The small molecule below binds the protein below.
Small molecule (SMILES): Cc1cc2c(cc1C1(c3ccc(C(=O)O)cn3)CC1)C(C)(C)CCC2(C)C

Sequence of chain 2.B:
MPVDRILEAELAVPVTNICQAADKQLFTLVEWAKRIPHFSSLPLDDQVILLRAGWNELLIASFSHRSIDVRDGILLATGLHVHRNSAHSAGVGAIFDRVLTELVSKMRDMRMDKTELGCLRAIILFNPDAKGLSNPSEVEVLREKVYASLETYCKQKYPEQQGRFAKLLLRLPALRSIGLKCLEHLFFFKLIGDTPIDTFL

Binding-site contacts:
Ligand atom O20 contacts residue ALA44 of chain 2.B at 3.0 Å.
Ligand atom C16 contacts residue LEU82 of chain 2.B at 3.7 Å (hydrophobic).
Ligand atom C22 contacts residue CYS205 of chain 2.B at 3.7 Å (hydrophobic).
Ligand atom O20 contacts residue LEU99 of chain 2.B at 3.0 Å.
Ligand atom C18 contacts residue ALA44 of chain 2.B at 3.7 Å (hydrophobic).
Ligand atom C4 contacts residue CYS205 of chain 2.B at 3.8 Å (hydrophobic).
Ligand atom C8 contacts residue VAL115 of chain 2.B at 3.9 Å (hydrophobic).
Ligand atom C5 contacts residue ILE41 of chain 2.B at 3.7 Å (hydrophobic).
Ligand atom C21 contacts residue TRP78 of chain 2.B at 3.7 Å (hydrophobic).
Ligand atom C17 contacts residue PHE86 of chain 2.B at 3.7 Å (hydrophobic).
Ligand atom C3 contacts residue CYS205 of chain 2.B at 3.5 Å (hydrophobic).
Ligand atom C27 contacts residue LEU209 of chain 2.B at 3.9 Å (hydrophobic).
Ligand atom N13 contacts residue ILE41 of chain 2.B at 3.4 Å.
Ligand atom O19 contacts residue ARG89 of chain 2.B at 3.0 Å (salt-bridge).
Ligand atom C18 contacts residue ARG89 of chain 2.B at 3.6 Å.
Ligand atom C9 contacts residue ILE118 of chain 2.B at 3.5 Å (hydrophobic).
Ligand atom C21 contacts residue ALA45 of chain 2.B at 3.8 Å (hydrophobic).
Ligand atom O19 contacts residue ALA100 of chain 2.B at 3.1 Å.
Ligand atom C6 contacts residue ILE41 of chain 2.B at 3.9 Å (hydrophobic).
Ligand atom C1 contacts residue CYS205 of chain 2.B at 3.6 Å (hydrophobic).
Ligand atom C2 contacts residue CYS205 of chain 2.B at 3.4 Å (hydrophobic).
Ligand atom C16 contacts residue PHE86 of chain 2.B at 3.6 Å (hydrophobic).
Ligand atom C12 contacts residue ALA45 of chain 2.B at 3.8 Å (hydrophobic).
Ligand atom O19 contacts residue GLN48 of chain 2.B at 3.5 Å.
Ligand atom O20 contacts residue ARG89 of chain 2.B at 3.6 Å (salt-bridge).
Ligand atom C23 contacts residue HIS208 of chain 2.B at 3.4 Å.
Ligand atom N13 contacts residue PHE86 of chain 2.B at 3.9 Å.
Ligand atom C14 contacts residue PHE86 of chain 2.B at 3.8 Å (hydrophobic).
Ligand atom C22 contacts residue ILE83 of chain 2.B at 3.4 Å (hydrophobic).
Ligand atom O19 contacts residue PHE86 of chain 2.B at 3.7 Å.
Ligand atom C4 contacts residue ILE41 of chain 2.B at 3.8 Å (hydrophobic).
Ligand atom C27 contacts residue ALA45 of chain 2.B at 3.6 Å (hydrophobic).
Ligand atom C18 contacts residue ALA100 of chain 2.B at 3.5 Å (hydrophobic).
Ligand atom C14 contacts residue ILE41 of chain 2.B at 3.7 Å (hydrophobic).
Ligand atom O20 contacts residue ALA100 of chain 2.B at 2.8 Å (h-bond).
Ligand atom C18 contacts residue PHE86 of chain 2.B at 3.8 Å (hydrophobic).
Ligand atom C12 contacts residue PHE86 of chain 2.B at 3.9 Å (hydrophobic).
Ligand atom C17 contacts residue LEU82 of chain 2.B at 3.3 Å (hydrophobic).
Ligand atom C26 contacts residue ILE118 of chain 2.B at 3.7 Å (hydrophobic).
Ligand atom C15 contacts residue PHE86 of chain 2.B at 3.6 Å (hydrophobic).